A protein and the small-molecule ligand that binds it are described below.
Small molecule (SMILES): OC[C@@H]1O[C@@H](OC2=Cc3c(O)cc(O)cc3OC2c2ccc(O)cc2)[C@@H](O)[C@H](O)[C@H]1O

Sequence of chain 1.A:
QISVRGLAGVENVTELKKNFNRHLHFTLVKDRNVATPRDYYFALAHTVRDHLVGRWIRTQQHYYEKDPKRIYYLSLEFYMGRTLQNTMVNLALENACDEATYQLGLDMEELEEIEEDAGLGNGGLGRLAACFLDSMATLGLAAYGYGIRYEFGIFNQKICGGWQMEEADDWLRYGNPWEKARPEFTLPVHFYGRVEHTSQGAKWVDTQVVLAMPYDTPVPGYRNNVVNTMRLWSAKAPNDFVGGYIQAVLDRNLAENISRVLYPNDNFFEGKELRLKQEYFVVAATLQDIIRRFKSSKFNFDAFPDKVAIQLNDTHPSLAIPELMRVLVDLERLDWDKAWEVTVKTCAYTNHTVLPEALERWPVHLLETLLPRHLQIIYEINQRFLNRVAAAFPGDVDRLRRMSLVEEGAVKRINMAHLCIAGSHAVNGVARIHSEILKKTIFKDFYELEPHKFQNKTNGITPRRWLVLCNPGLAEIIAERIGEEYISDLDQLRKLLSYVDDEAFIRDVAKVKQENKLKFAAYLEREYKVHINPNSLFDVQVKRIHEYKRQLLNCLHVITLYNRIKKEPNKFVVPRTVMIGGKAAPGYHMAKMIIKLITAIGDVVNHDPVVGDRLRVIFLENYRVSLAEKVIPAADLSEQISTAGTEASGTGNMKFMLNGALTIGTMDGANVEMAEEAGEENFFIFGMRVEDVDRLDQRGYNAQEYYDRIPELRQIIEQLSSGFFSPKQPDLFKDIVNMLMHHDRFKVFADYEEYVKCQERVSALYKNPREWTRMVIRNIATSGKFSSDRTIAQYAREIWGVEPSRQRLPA

Binding-site contacts:
Ligand atom C5 contacts residue TYR614 of chain 1.A at 3.7 Å (hydrophobic).
Ligand atom O4 contacts residue ALA611 of chain 1.A at 3.6 Å.
Ligand atom C10 contacts residue PHE286 of chain 1.A at 3.7 Å (hydrophobic).
Ligand atom O1 contacts residue ASN283 of chain 1.A at 3.4 Å (h-bond).
Ligand atom C14 contacts residue GLU288 of chain 1.A at 3.5 Å.
Ligand atom C6 contacts residue ALA611 of chain 1.A at 3.8 Å (hydrophobic).
Ligand atom O4 contacts residue ASP284 of chain 1.A at 2.6 Å (salt-bridge).
Ligand atom O4 contacts residue HIS572 of chain 1.A at 3.5 Å.
Ligand atom C9 contacts residue PHE286 of chain 1.A at 3.5 Å (hydrophobic).
Ligand atom C3 contacts residue HIS572 of chain 1.A at 3.5 Å.
Ligand atom C1 contacts residue ASN283 of chain 1.A at 3.7 Å.
Ligand atom C2 contacts residue PHE286 of chain 1.A at 3.7 Å (hydrophobic).
Ligand atom C2 contacts residue ASP284 of chain 1.A at 3.3 Å.
Ligand atom C4 contacts residue PHE286 of chain 1.A at 3.6 Å (hydrophobic).
Ligand atom C16 contacts residue TYR614 of chain 1.A at 3.5 Å (hydrophobic).
Ligand atom O3 contacts residue TYR614 of chain 1.A at 3.2 Å.
Ligand atom O10 contacts residue GLY613 of chain 1.A at 3.4 Å (h-bond).
Ligand atom C11 contacts residue GLY613 of chain 1.A at 3.5 Å.
Ligand atom C8 contacts residue PHE286 of chain 1.A at 3.6 Å (hydrophobic).
Ligand atom C5 contacts residue PHE286 of chain 1.A at 3.3 Å (hydrophobic).
Ligand atom O3 contacts residue PHE286 of chain 1.A at 3.8 Å.
Ligand atom C3 contacts residue PHE286 of chain 1.A at 3.6 Å (hydrophobic).
Ligand atom C6 contacts residue PHE286 of chain 1.A at 3.5 Å (hydrophobic).
Ligand atom C2 contacts residue TYR614 of chain 1.A at 3.7 Å (hydrophobic).
Ligand atom C7 contacts residue PHE286 of chain 1.A at 3.4 Å (hydrophobic).
Ligand atom C15 contacts residue ASN283 of chain 1.A at 3.6 Å.
Ligand atom O5 contacts residue GLY613 of chain 1.A at 3.8 Å.
Ligand atom C1 contacts residue ALA611 of chain 1.A at 3.0 Å (hydrophobic).
Ligand atom C1 contacts residue PHE286 of chain 1.A at 3.6 Å (hydrophobic).
Ligand atom O6 contacts residue TYR614 of chain 1.A at 3.4 Å.
Ligand atom C12 contacts residue GLY613 of chain 1.A at 3.6 Å.
Ligand atom C2 contacts residue ALA611 of chain 1.A at 3.6 Å (hydrophobic).
Ligand atom O2 contacts residue GLY613 of chain 1.A at 3.8 Å.
Ligand atom C15 contacts residue GLU288 of chain 1.A at 3.8 Å.
Ligand atom C3 contacts residue ASP284 of chain 1.A at 3.5 Å.
Ligand atom C3 contacts residue TYR614 of chain 1.A at 3.2 Å (hydrophobic).
Ligand atom O1 contacts residue PHE286 of chain 1.A at 3.4 Å.
Ligand atom C4 contacts residue TYR614 of chain 1.A at 3.2 Å (hydrophobic).
Ligand atom O4 contacts residue ASN283 of chain 1.A at 3.9 Å.
Ligand atom C13 contacts residue GLY613 of chain 1.A at 3.7 Å.